This small molecule binds to this protein.
Small molecule (SMILES): CC(=O)N[C@@H]1[C@@H](O)[C@H](O)[C@@H](CO)O[C@H]1O

Binding-site contacts:
Ligand atom C8 contacts residue ASN384 of chain 1.BA at 4.3 Å.
Ligand atom O7 contacts residue ARG382 of chain 1.BA at 2.9 Å (salt-bridge).
Ligand atom O6 contacts residue PRO388 of chain 1.BA at 4.0 Å.
Ligand atom C5 contacts residue ASN384 of chain 1.BA at 3.6 Å.
Ligand atom C7 contacts residue ARG382 of chain 1.BA at 3.5 Å.
Ligand atom C7 contacts residue ASN384 of chain 1.BA at 3.2 Å.
Ligand atom C1 contacts residue ASN384 of chain 1.BA at 1.4 Å.
Ligand atom N2 contacts residue ASN384 of chain 1.BA at 2.9 Å (h-bond).
Ligand atom C3 contacts residue ASN384 of chain 1.BA at 3.8 Å.
Ligand atom C4 contacts residue ASN384 of chain 1.BA at 4.2 Å.
Ligand atom C2 contacts residue ASN384 of chain 1.BA at 2.4 Å.
Ligand atom O5 contacts residue ASN384 of chain 1.BA at 2.3 Å (h-bond).
Ligand atom C8 contacts residue ARG382 of chain 1.BA at 3.6 Å.
Ligand atom O7 contacts residue ASN384 of chain 1.BA at 3.1 Å (h-bond).

Sequence of chain 1.BA:
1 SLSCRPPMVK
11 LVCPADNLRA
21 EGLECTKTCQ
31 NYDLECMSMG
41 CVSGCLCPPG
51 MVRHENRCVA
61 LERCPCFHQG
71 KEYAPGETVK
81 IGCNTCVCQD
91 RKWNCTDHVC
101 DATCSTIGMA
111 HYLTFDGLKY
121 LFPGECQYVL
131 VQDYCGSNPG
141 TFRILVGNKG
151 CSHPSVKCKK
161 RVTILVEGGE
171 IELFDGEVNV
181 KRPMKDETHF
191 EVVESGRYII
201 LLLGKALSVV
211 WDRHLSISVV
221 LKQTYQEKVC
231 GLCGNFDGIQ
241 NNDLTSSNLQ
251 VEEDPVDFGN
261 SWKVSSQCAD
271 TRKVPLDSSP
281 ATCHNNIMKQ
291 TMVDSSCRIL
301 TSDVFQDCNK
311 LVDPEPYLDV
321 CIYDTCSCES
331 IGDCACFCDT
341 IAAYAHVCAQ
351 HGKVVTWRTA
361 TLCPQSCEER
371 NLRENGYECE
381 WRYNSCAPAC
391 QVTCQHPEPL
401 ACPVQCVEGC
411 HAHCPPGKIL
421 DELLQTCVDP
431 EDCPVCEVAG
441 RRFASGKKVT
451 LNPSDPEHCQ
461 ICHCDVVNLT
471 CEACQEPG